Sequence of chain 1.B:
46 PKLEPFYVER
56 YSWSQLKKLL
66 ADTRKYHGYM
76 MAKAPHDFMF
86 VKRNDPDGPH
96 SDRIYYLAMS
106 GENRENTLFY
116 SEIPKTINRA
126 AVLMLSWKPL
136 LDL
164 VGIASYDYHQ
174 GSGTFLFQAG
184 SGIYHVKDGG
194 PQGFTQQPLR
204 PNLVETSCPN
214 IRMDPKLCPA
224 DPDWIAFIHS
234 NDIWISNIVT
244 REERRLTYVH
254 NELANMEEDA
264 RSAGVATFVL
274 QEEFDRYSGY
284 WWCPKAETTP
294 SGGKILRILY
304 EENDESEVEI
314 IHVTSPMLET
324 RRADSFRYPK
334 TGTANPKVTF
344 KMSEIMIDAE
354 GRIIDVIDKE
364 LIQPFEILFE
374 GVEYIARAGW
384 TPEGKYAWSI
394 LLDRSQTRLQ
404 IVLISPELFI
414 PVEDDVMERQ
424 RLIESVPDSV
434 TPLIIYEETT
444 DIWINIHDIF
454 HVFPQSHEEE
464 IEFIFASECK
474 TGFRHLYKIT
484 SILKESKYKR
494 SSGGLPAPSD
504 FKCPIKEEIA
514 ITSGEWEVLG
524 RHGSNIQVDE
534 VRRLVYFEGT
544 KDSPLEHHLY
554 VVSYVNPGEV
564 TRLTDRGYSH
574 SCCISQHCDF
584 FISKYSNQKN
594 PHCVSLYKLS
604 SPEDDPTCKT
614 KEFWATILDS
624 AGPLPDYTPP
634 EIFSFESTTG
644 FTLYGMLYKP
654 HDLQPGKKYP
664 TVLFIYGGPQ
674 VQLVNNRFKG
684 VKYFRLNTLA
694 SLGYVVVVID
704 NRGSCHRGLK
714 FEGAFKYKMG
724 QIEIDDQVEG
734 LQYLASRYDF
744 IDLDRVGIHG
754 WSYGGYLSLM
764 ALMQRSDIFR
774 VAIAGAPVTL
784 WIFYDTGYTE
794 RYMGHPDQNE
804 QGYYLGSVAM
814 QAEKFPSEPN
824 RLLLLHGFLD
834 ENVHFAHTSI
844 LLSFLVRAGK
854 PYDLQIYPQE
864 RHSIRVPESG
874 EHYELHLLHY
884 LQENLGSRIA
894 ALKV

Binding-site contacts:
Ligand atom NAC contacts residue HIS837 of chain 1.B at 4.2 Å.
Ligand atom CAD contacts residue THR317 of chain 1.A at 3.0 Å.
Ligand atom OAE contacts residue HIS837 of chain 1.B at 3.3 Å.
Ligand atom CAA contacts residue ALA326 of chain 1.A at 3.9 Å (hydrophobic).
Ligand atom CAB contacts residue HIS315 of chain 1.B at 3.5 Å.
Ligand atom CAB contacts residue THR317 of chain 1.A at 4.2 Å.
Ligand atom CAB contacts residue ARG324 of chain 1.A at 3.5 Å.
Ligand atom NAC contacts residue ARG325 of chain 1.A at 4.4 Å.
Ligand atom OAE contacts residue THR317 of chain 1.B at 4.0 Å.
Ligand atom CAA contacts residue VAL316 of chain 1.B at 4.4 Å (hydrophobic).
Ligand atom CAA contacts residue TMO1 of chain 1.N at 3.8 Å.
Ligand atom NAC contacts residue THR317 of chain 1.B at 4.5 Å.
Ligand atom CAD contacts residue TMO1 of chain 1.N at 4.0 Å.
Ligand atom CAA contacts residue ALA326 of chain 1.B at 3.9 Å (hydrophobic).
Ligand atom CAB contacts residue HIS837 of chain 1.B at 4.0 Å.
Ligand atom OAE contacts residue HIS315 of chain 1.B at 3.2 Å (h-bond).
Ligand atom CAA contacts residue THR317 of chain 1.B at 4.3 Å.
Ligand atom NAC contacts residue HIS315 of chain 1.B at 3.6 Å.
Ligand atom OAE contacts residue VAL316 of chain 1.B at 4.1 Å.
Ligand atom CAD contacts residue THR317 of chain 1.B at 4.4 Å.
Ligand atom CAB contacts residue ARG325 of chain 1.A at 3.4 Å.
Ligand atom CAA contacts residue HIS315 of chain 1.B at 3.5 Å.
Ligand atom NAC contacts residue THR317 of chain 1.A at 4.4 Å.

A protein and the small-molecule ligand that binds it are described below.
Small molecule (SMILES): C[N+](C)(C)[O-]

Sequence of chain 1.A:
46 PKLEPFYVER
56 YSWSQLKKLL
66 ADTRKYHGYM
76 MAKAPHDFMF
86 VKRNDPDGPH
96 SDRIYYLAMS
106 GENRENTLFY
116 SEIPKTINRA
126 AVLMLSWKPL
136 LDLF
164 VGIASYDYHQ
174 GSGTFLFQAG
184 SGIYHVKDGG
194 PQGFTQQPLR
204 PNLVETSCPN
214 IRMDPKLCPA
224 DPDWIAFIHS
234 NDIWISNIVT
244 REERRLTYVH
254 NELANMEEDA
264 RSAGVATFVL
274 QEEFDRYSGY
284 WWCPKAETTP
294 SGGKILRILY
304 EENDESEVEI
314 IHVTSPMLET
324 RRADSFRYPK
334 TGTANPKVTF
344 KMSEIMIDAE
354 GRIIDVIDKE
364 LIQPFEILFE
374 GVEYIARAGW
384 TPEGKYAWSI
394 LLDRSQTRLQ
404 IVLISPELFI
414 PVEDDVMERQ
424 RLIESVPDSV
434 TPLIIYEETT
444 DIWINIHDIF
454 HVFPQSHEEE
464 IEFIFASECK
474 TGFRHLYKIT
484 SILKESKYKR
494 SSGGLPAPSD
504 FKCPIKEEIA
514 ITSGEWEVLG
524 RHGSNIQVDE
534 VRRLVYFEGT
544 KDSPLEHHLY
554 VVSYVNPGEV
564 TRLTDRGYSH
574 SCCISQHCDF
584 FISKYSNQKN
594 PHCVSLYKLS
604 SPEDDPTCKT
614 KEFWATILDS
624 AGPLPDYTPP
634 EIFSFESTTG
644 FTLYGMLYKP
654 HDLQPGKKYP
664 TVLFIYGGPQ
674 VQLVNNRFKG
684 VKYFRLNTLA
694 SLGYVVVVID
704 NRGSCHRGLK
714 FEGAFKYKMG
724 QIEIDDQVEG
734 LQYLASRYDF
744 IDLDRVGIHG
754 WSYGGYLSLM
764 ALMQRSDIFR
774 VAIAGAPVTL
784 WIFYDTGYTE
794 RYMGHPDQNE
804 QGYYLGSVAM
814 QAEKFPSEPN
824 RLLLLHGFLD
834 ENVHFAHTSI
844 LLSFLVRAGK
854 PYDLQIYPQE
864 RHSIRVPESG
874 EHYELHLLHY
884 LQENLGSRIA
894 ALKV